Binding-site contacts:
Ligand atom C7 contacts residue GLN442 of chain 1.C at 4.1 Å.
Ligand atom C7 contacts residue LEU417 of chain 1.C at 3.6 Å (hydrophobic).
Ligand atom C1 contacts residue ASN418 of chain 1.C at 1.4 Å.
Ligand atom N2 contacts residue ASN418 of chain 1.C at 3.0 Å (h-bond).
Ligand atom C2 contacts residue ASN418 of chain 1.C at 2.5 Å.
Ligand atom C5 contacts residue ASN418 of chain 1.C at 3.6 Å.
Ligand atom N2 contacts residue LEU417 of chain 1.C at 4.2 Å.
Ligand atom O5 contacts residue ASN418 of chain 1.C at 2.3 Å (h-bond).
Ligand atom C8 contacts residue LEU417 of chain 1.C at 3.3 Å (hydrophobic).
Ligand atom C3 contacts residue ASN418 of chain 1.C at 3.8 Å.
Ligand atom C8 contacts residue GLN442 of chain 1.C at 3.2 Å.
Ligand atom O6 contacts residue HIS388 of chain 1.C at 4.0 Å.
Ligand atom C7 contacts residue ASN418 of chain 1.C at 3.5 Å.
Ligand atom O6 contacts residue HIS386 of chain 1.C at 4.2 Å.
Ligand atom O5 contacts residue HIS388 of chain 1.C at 4.4 Å.
Ligand atom O7 contacts residue ASN418 of chain 1.C at 3.4 Å (h-bond).
Ligand atom O6 contacts residue PRO385 of chain 1.C at 3.8 Å.
Ligand atom N2 contacts residue GLN442 of chain 1.C at 4.0 Å.
Ligand atom O7 contacts residue LEU417 of chain 1.C at 3.8 Å.
Ligand atom O5 contacts residue PRO385 of chain 1.C at 3.8 Å.
Ligand atom C4 contacts residue ASN418 of chain 1.C at 4.2 Å.

Sequence of chain 1.C:
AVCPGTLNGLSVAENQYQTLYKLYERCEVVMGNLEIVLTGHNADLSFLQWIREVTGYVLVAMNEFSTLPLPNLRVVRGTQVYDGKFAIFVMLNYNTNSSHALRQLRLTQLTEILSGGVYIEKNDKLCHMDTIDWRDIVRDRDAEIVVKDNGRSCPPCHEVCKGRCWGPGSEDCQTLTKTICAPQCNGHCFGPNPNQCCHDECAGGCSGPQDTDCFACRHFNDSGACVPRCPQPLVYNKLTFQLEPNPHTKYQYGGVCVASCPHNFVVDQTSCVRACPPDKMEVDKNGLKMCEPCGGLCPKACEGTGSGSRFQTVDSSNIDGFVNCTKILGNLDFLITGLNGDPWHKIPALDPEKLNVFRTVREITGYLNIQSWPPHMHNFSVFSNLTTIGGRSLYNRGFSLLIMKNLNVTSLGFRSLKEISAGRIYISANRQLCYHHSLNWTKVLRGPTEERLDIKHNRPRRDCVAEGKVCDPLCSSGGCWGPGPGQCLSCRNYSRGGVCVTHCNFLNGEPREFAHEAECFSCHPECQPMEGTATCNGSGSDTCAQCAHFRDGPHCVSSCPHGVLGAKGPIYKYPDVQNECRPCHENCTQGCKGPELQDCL

This small molecule binds to this protein.
Small molecule (SMILES): CC(=O)N[C@@H]1[C@@H](O)[C@H](O)[C@@H](CO)O[C@H]1O